The small molecule below binds the protein below.
Small molecule (SMILES): CC(C)CCCS(=O)(=O)C[C@H]1NC[C@@H](O)[C@H](O)[C@H]1O

Sequence of chain 1.B:
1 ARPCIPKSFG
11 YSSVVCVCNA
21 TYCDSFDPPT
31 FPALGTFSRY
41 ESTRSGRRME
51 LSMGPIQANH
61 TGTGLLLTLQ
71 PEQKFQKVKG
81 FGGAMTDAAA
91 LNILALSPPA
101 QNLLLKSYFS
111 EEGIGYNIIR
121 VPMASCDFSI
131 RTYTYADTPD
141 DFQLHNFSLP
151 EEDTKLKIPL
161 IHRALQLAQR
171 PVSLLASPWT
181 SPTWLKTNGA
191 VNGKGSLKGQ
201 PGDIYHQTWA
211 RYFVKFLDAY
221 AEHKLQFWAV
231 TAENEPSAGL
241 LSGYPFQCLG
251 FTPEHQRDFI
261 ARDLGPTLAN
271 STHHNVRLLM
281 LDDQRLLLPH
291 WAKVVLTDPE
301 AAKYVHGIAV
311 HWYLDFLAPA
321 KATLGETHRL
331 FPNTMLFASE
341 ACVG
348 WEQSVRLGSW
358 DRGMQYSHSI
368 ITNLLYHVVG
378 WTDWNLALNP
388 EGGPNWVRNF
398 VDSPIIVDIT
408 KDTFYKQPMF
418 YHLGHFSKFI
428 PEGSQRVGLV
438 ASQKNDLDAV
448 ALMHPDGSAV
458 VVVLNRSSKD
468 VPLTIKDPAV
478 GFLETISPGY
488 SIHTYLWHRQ

Binding-site contacts:
Ligand atom O10 contacts residue TRP381 of chain 1.A at 3.9 Å.
Ligand atom O8 contacts residue ASN396 of chain 1.A at 2.9 Å (h-bond).
Ligand atom O14 contacts residue GLN284 of chain 1.A at 3.3 Å (h-bond).
Ligand atom O13 contacts residue TYR313 of chain 1.A at 3.5 Å.
Ligand atom C16 contacts residue ASN396 of chain 1.A at 4.2 Å.
Ligand atom C5 contacts residue ASP127 of chain 1.A at 3.5 Å.
Ligand atom C16 contacts residue PHE246 of chain 1.A at 4.0 Å (hydrophobic).
Ligand atom C4 contacts residue ASN396 of chain 1.A at 3.5 Å.
Ligand atom C18 contacts residue TYR244 of chain 1.A at 3.5 Å (hydrophobic).
Ligand atom C4 contacts residue TYR313 of chain 1.A at 3.6 Å (hydrophobic).
Ligand atom O10 contacts residue TRP179 of chain 1.A at 3.2 Å (h-bond).
Ligand atom C4 contacts residue GLU340 of chain 1.A at 3.7 Å.
Ligand atom C3 contacts residue GLU235 of chain 1.A at 4.2 Å.
Ligand atom C8 contacts residue TYR244 of chain 1.A at 4.1 Å (hydrophobic).
Ligand atom C5 contacts residue ASN396 of chain 1.A at 3.2 Å.
Ligand atom O8 contacts residue TRP381 of chain 1.A at 3.3 Å (h-bond).
Ligand atom N2 contacts residue GLU340 of chain 1.A at 2.8 Å (salt-bridge).
Ligand atom C9 contacts residue PHE246 of chain 1.A at 3.2 Å (hydrophobic).
Ligand atom C7 contacts residue GLU235 of chain 1.A at 3.0 Å.
Ligand atom N2 contacts residue GLU235 of chain 1.A at 2.9 Å (salt-bridge).
Ligand atom C7 contacts residue GLU340 of chain 1.A at 3.3 Å.
Ligand atom O14 contacts residue GLU235 of chain 1.A at 2.7 Å (salt-bridge).
Ligand atom O8 contacts residue ASP127 of chain 1.A at 2.7 Å (salt-bridge).
Ligand atom O8 contacts residue PHE128 of chain 1.A at 3.3 Å.
Ligand atom C8 contacts residue PHE246 of chain 1.A at 3.6 Å (hydrophobic).
Ligand atom C5 contacts residue GLU340 of chain 1.A at 4.2 Å.
Ligand atom C3 contacts residue GLU340 of chain 1.A at 3.7 Å.
Ligand atom O12 contacts residue VAL398 of chain 1.A at 4.0 Å.
Ligand atom C6 contacts residue ASP127 of chain 1.A at 4.0 Å.
Ligand atom O12 contacts residue ASN396 of chain 1.A at 2.6 Å (h-bond).
Ligand atom O12 contacts residue TYR313 of chain 1.A at 3.9 Å.
Ligand atom C6 contacts residue GLU340 of chain 1.A at 3.4 Å.
Ligand atom O10 contacts residue ASP127 of chain 1.A at 2.9 Å (salt-bridge).
Ligand atom C11 contacts residue TRP348 of chain 1.B at 3.4 Å (hydrophobic).
Ligand atom C11 contacts residue TYR244 of chain 1.A at 3.8 Å (hydrophobic).
Ligand atom C6 contacts residue TRP381 of chain 1.A at 4.0 Å (hydrophobic).
Ligand atom S17 contacts residue GLU235 of chain 1.A at 4.1 Å.
Ligand atom C5 contacts residue PHE246 of chain 1.A at 4.2 Å (hydrophobic).
Ligand atom N2 contacts residue TYR313 of chain 1.A at 3.6 Å.
Ligand atom C3 contacts residue TYR313 of chain 1.A at 3.6 Å (hydrophobic).

Sequence of chain 1.A:
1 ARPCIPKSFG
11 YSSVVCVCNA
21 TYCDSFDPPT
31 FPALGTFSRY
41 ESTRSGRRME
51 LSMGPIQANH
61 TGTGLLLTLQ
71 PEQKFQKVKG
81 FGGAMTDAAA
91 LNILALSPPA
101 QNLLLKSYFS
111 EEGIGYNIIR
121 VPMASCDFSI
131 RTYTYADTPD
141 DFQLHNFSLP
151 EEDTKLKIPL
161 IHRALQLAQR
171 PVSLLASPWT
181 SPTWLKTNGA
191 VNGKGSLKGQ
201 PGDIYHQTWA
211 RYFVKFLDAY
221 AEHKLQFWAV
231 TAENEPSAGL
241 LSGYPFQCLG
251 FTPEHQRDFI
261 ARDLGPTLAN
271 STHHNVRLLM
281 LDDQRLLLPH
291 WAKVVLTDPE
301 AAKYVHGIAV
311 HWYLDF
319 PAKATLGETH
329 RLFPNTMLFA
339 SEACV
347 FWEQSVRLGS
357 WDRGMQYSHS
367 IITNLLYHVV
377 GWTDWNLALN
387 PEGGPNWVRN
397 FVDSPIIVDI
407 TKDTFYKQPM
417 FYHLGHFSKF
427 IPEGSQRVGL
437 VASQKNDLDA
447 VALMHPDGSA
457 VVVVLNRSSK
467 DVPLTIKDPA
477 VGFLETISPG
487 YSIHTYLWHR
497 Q